Binding-site contacts:
Ligand atom O7 contacts residue ASN211 of chain 1.G at 4.2 Å.
Ligand atom C2 contacts residue ASN211 of chain 1.G at 2.4 Å.
Ligand atom C6 contacts residue ASN211 of chain 1.G at 4.3 Å.
Ligand atom C8 contacts residue LYS201 of chain 1.G at 3.9 Å.
Ligand atom O5 contacts residue ASN211 of chain 1.G at 2.4 Å (h-bond).
Ligand atom C8 contacts residue ASP200 of chain 1.G at 3.0 Å.
Ligand atom O7 contacts residue LYS201 of chain 1.G at 3.5 Å (salt-bridge).
Ligand atom C1 contacts residue ASN211 of chain 1.G at 1.4 Å.
Ligand atom C1 contacts residue GLN210 of chain 1.G at 4.4 Å.
Ligand atom O6 contacts residue ASN211 of chain 1.G at 3.9 Å.
Ligand atom C3 contacts residue ASN211 of chain 1.G at 3.8 Å.
Ligand atom C4 contacts residue ASN211 of chain 1.G at 4.2 Å.
Ligand atom C7 contacts residue ASN211 of chain 1.G at 3.7 Å.
Ligand atom C7 contacts residue ASP200 of chain 1.G at 4.1 Å.
Ligand atom N2 contacts residue ASN211 of chain 1.G at 2.8 Å (h-bond).
Ligand atom C5 contacts residue ASN211 of chain 1.G at 3.7 Å.
Ligand atom C7 contacts residue LYS201 of chain 1.G at 4.1 Å.

A small-molecule ligand and the protein it binds are described below.
Small molecule (SMILES): CC(=O)N[C@@H]1[C@@H](O)[C@H](O)[C@@H](CO)O[C@H]1O

Sequence of chain 1.G:
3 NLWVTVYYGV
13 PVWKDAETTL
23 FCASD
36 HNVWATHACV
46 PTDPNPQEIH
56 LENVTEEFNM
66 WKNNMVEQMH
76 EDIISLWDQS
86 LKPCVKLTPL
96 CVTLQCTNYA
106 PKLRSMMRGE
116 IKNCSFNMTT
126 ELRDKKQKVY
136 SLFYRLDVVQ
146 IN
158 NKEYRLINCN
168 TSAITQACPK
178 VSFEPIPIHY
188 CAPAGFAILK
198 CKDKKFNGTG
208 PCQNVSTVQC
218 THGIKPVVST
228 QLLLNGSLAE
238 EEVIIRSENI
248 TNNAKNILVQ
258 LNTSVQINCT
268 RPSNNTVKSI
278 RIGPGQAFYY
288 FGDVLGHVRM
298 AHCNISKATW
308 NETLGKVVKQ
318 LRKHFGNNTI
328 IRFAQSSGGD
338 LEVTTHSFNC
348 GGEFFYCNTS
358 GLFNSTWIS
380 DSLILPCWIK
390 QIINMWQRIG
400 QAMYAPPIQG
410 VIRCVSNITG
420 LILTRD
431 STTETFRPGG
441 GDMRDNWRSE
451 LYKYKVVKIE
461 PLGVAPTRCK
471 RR